Sequence of chain 5.E:
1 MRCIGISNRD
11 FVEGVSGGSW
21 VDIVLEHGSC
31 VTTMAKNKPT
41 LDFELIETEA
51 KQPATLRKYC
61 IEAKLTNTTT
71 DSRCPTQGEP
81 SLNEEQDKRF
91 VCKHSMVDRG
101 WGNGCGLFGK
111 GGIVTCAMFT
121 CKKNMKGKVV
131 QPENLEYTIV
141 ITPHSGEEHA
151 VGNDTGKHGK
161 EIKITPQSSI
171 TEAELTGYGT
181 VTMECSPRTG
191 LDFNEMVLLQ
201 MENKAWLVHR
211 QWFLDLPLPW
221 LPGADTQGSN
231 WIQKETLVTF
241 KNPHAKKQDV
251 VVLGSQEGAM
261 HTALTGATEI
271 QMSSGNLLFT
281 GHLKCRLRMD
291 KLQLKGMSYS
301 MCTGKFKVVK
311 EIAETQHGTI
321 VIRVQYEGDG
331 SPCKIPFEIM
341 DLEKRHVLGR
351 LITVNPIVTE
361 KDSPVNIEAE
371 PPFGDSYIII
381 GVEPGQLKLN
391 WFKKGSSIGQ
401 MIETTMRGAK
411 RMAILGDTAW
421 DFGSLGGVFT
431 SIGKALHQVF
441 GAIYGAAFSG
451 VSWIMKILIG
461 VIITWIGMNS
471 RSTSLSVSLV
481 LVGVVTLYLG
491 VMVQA

The small molecule below binds the protein below.
Small molecule (SMILES): CC(=O)N[C@@H]1[C@@H](O)[C@H](O)[C@@H](CO)O[C@H]1O

Binding-site contacts:
Ligand atom O5 contacts residue ASN67 of chain 5.E at 2.4 Å (h-bond).
Ligand atom O7 contacts residue MET118 of chain 5.E at 3.5 Å.
Ligand atom C8 contacts residue ASN67 of chain 5.E at 3.6 Å.
Ligand atom O3 contacts residue ASN67 of chain 5.E at 3.8 Å.
Ligand atom C1 contacts residue ASN67 of chain 5.E at 1.4 Å.
Ligand atom O7 contacts residue ARG89 of chain 5.E at 4.2 Å.
Ligand atom C4 contacts residue ASN67 of chain 5.E at 4.2 Å.
Ligand atom C7 contacts residue MET118 of chain 5.E at 3.8 Å (hydrophobic).
Ligand atom C8 contacts residue PHE90 of chain 5.E at 4.4 Å (hydrophobic).
Ligand atom C5 contacts residue ASN67 of chain 5.E at 3.7 Å.
Ligand atom C3 contacts residue ASN67 of chain 5.E at 3.6 Å.
Ligand atom C7 contacts residue ASN67 of chain 5.E at 3.8 Å.
Ligand atom C8 contacts residue MET118 of chain 5.E at 4.1 Å (hydrophobic).
Ligand atom O7 contacts residue ASN67 of chain 5.E at 4.5 Å.
Ligand atom N2 contacts residue ASN67 of chain 5.E at 3.3 Å (h-bond).
Ligand atom C2 contacts residue ASN67 of chain 5.E at 2.4 Å.